Binding-site contacts:
Ligand atom CA contacts residue THR79 of chain 1.A at 4.0 Å.
Ligand atom OXT contacts residue THR189 of chain 1.A at 2.9 Å (h-bond).
Ligand atom OE2 contacts residue GLY47 of chain 1.A at 2.9 Å (h-bond).
Ligand atom CG contacts residue SER15 of chain 1.A at 3.6 Å.
Ligand atom N contacts residue SER15 of chain 1.A at 3.2 Å (h-bond).
Ligand atom OXT contacts residue CYS188 of chain 1.A at 3.7 Å.
Ligand atom N contacts residue CYS77 of chain 1.A at 3.3 Å (h-bond).
Ligand atom O contacts residue THR79 of chain 1.A at 2.6 Å (h-bond).
Ligand atom O contacts residue CYS188 of chain 1.A at 3.9 Å.
Ligand atom O contacts residue CYS77 of chain 1.A at 4.1 Å.
Ligand atom OE1 contacts residue TYR46 of chain 1.A at 2.8 Å (h-bond).
Ligand atom C contacts residue CYS77 of chain 1.A at 3.6 Å (hydrophobic).
Ligand atom C contacts residue ASN78 of chain 1.A at 3.6 Å.
Ligand atom OE2 contacts residue THR121 of chain 1.A at 3.8 Å.
Ligand atom O contacts residue THR121 of chain 1.A at 3.5 Å.
Ligand atom OXT contacts residue CYS77 of chain 1.A at 3.8 Å.
Ligand atom CD contacts residue TYR46 of chain 1.A at 3.4 Å (hydrophobic).
Ligand atom CD contacts residue GLY47 of chain 1.A at 3.8 Å.
Ligand atom CA contacts residue THR189 of chain 1.A at 3.6 Å.
Ligand atom N contacts residue ASP14 of chain 1.A at 3.2 Å (salt-bridge).
Ligand atom CG contacts residue HIS190 of chain 1.A at 3.8 Å.
Ligand atom O contacts residue ASN78 of chain 1.A at 3.8 Å.
Ligand atom CA contacts residue SER15 of chain 1.A at 3.9 Å.
Ligand atom CA contacts residue CYS77 of chain 1.A at 3.4 Å (hydrophobic).
Ligand atom C contacts residue THR79 of chain 1.A at 3.6 Å.
Ligand atom OE2 contacts residue TYR46 of chain 1.A at 3.3 Å (h-bond).
Ligand atom CD contacts residue PRO45 of chain 1.A at 3.7 Å (hydrophobic).
Ligand atom C contacts residue THR189 of chain 1.A at 3.8 Å.
Ligand atom CB contacts residue THR189 of chain 1.A at 3.7 Å.
Ligand atom C contacts residue CYS188 of chain 1.A at 3.9 Å (hydrophobic).
Ligand atom N contacts residue THR189 of chain 1.A at 2.8 Å (h-bond).
Ligand atom OE1 contacts residue CYS44 of chain 1.A at 3.8 Å.
Ligand atom CB contacts residue CYS188 of chain 1.A at 3.6 Å (hydrophobic).
Ligand atom CD contacts residue SER15 of chain 1.A at 3.5 Å.
Ligand atom OE2 contacts residue PRO45 of chain 1.A at 3.3 Å.
Ligand atom OE1 contacts residue PRO45 of chain 1.A at 3.5 Å.
Ligand atom OE1 contacts residue SER15 of chain 1.A at 2.6 Å (h-bond).
Ligand atom CB contacts residue HIS190 of chain 1.A at 3.9 Å.
Ligand atom OXT contacts residue ASN78 of chain 1.A at 3.0 Å (h-bond).
Ligand atom OE1 contacts residue GLY47 of chain 1.A at 3.8 Å.

A small-molecule ligand and the protein it binds are described below.
Small molecule (SMILES): N[C@H](CCC(=O)O)C(=O)O

Sequence of chain 1.A:
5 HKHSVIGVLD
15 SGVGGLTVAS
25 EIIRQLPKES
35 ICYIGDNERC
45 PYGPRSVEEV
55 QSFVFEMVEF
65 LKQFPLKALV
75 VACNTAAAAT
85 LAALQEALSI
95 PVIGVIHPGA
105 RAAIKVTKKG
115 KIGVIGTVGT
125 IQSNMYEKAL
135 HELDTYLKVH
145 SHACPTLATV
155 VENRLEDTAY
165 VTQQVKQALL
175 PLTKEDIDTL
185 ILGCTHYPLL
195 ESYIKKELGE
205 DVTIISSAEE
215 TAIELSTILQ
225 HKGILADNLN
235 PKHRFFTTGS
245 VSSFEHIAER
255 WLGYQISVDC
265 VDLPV